Binding-site contacts:
Ligand atom C9 contacts residue ALA50 of chain 2.A at 3.6 Å (hydrophobic).
Ligand atom C10 contacts residue ASN49 of chain 2.A at 3.7 Å.
Ligand atom C10 contacts residue TRP79 of chain 2.A at 3.4 Å (hydrophobic).
Ligand atom C11 contacts residue ASN49 of chain 2.A at 3.8 Å.
Ligand atom C11 contacts residue SER88 of chain 2.A at 3.9 Å.
Ligand atom C6 contacts residue TRP108 of chain 2.A at 3.7 Å (hydrophobic).
Ligand atom N1 contacts residue LEU25 of chain 2.A at 3.5 Å.
Ligand atom C7 contacts residue VAL47 of chain 2.A at 3.5 Å (hydrophobic).
Ligand atom C7 contacts residue SER45 of chain 2.A at 3.3 Å.
Ligand atom N3 contacts residue TYR43 of chain 2.A at 2.8 Å (h-bond).
Ligand atom O11 contacts residue GLY48 of chain 2.A at 3.3 Å.
Ligand atom N1 contacts residue TYR43 of chain 2.A at 3.9 Å.
Ligand atom S1 contacts residue TRP79 of chain 2.A at 3.6 Å.
Ligand atom C7 contacts residue TRP79 of chain 2.A at 4.0 Å (hydrophobic).
Ligand atom N3 contacts residue SER45 of chain 2.A at 3.5 Å (h-bond).
Ligand atom C10 contacts residue ALA50 of chain 2.A at 4.0 Å (hydrophobic).
Ligand atom O12 contacts residue ALA86 of chain 2.A at 3.7 Å.
Ligand atom C4 contacts residue SER45 of chain 2.A at 4.0 Å.
Ligand atom C3 contacts residue SER45 of chain 2.A at 3.6 Å.
Ligand atom O12 contacts residue SER88 of chain 2.A at 2.8 Å (h-bond).
Ligand atom C8 contacts residue TRP79 of chain 2.A at 3.9 Å (hydrophobic).
Ligand atom C5 contacts residue ASP128 of chain 2.A at 3.9 Å.
Ligand atom N3 contacts residue ASN23 of chain 2.A at 3.3 Å (h-bond).
Ligand atom C6 contacts residue TRP92 of chain 2.A at 3.8 Å (hydrophobic).
Ligand atom N1 contacts residue ASP128 of chain 2.A at 3.0 Å (salt-bridge).
Ligand atom C3 contacts residue TYR43 of chain 2.A at 3.6 Å (hydrophobic).
Ligand atom N2 contacts residue VAL47 of chain 2.A at 3.6 Å.
Ligand atom O11 contacts residue ASN49 of chain 2.A at 3.0 Å (h-bond).
Ligand atom C9 contacts residue GLY48 of chain 2.A at 3.9 Å.
Ligand atom N2 contacts residue SER45 of chain 2.A at 2.8 Å (h-bond).
Ligand atom N3 contacts residue SER27 of chain 2.A at 2.6 Å (h-bond).
Ligand atom C5 contacts residue LEU25 of chain 2.A at 3.9 Å (hydrophobic).
Ligand atom C3 contacts residue LEU25 of chain 2.A at 3.6 Å (hydrophobic).
Ligand atom C2 contacts residue TRP120 of chain 1.B at 3.8 Å (hydrophobic).
Ligand atom C4 contacts residue VAL47 of chain 2.A at 3.6 Å (hydrophobic).
Ligand atom S1 contacts residue THR90 of chain 2.A at 3.2 Å (h-bond).
Ligand atom C9 contacts residue TRP79 of chain 2.A at 3.8 Å (hydrophobic).
Ligand atom C8 contacts residue VAL47 of chain 2.A at 4.0 Å (hydrophobic).
Ligand atom C9 contacts residue VAL47 of chain 2.A at 3.5 Å (hydrophobic).
Ligand atom C3 contacts residue SER27 of chain 2.A at 3.7 Å.

Sequence of chain 1.B:
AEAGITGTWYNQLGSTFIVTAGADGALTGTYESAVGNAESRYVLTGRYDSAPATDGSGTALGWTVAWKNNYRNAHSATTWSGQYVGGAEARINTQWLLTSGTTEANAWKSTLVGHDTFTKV

A small-molecule ligand and the protein it binds are described below.
Small molecule (SMILES): N=C1N[C@H]2[C@H](CS[C@H]2CCCCC(=O)O)N1

Sequence of chain 2.A:
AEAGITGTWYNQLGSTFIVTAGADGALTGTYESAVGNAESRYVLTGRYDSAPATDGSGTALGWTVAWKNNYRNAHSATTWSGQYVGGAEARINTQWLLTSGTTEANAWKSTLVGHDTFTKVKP